Binding-site contacts:
Ligand atom CAT contacts residue PHE342 of chain 1.A at 3.8 Å (hydrophobic).
Ligand atom OAD contacts residue SER352 of chain 1.A at 3.2 Å (h-bond).
Ligand atom CAS contacts residue ASN414 of chain 1.A at 3.2 Å.
Ligand atom CAU contacts residue VAL263 of chain 1.A at 3.8 Å (hydrophobic).
Ligand atom CAU contacts residue SER356 of chain 1.A at 3.6 Å.
Ligand atom CAZ contacts residue PHE410 of chain 1.A at 3.6 Å (hydrophobic).
Ligand atom NAP contacts residue ASN433 of chain 1.A at 2.6 Å (h-bond).
Ligand atom CAM contacts residue PHE410 of chain 1.A at 3.8 Å (hydrophobic).
Ligand atom CAZ contacts residue ASN433 of chain 1.A at 3.2 Å.
Ligand atom OAE contacts residue SER352 of chain 1.A at 3.5 Å.
Ligand atom CAH contacts residue ILE430 of chain 1.A at 3.4 Å (hydrophobic).
Ligand atom CAO contacts residue TYR437 of chain 1.A at 3.7 Å (hydrophobic).
Ligand atom OAD contacts residue ALA349 of chain 1.A at 3.7 Å.
Ligand atom OAE contacts residue SER356 of chain 1.A at 2.5 Å (h-bond).
Ligand atom OAF contacts residue TYR437 of chain 1.A at 3.8 Å.
Ligand atom CAL contacts residue VAL266 of chain 1.A at 3.7 Å (hydrophobic).
Ligand atom OAD contacts residue ASN414 of chain 1.A at 2.9 Å (h-bond).
Ligand atom CAA contacts residue TRP258 of chain 1.A at 3.7 Å (hydrophobic).
Ligand atom CAB contacts residue PHE342 of chain 1.A at 3.8 Å (hydrophobic).
Ligand atom CAN contacts residue ASP262 of chain 1.A at 3.1 Å.
Ligand atom OAR contacts residue PHE410 of chain 1.A at 3.4 Å.
Ligand atom CAN contacts residue ASN433 of chain 1.A at 3.4 Å.
Ligand atom CAM contacts residue PHE342 of chain 1.A at 3.6 Å (hydrophobic).
Ligand atom CAM contacts residue TYR429 of chain 1.A at 3.3 Å (hydrophobic).
Ligand atom CAM contacts residue ASN414 of chain 1.A at 3.2 Å.
Ligand atom CAB contacts residue ASP262 of chain 1.A at 3.2 Å.
Ligand atom CAC contacts residue PHE342 of chain 1.A at 3.4 Å (hydrophobic).
Ligand atom CBA contacts residue ASP262 of chain 1.A at 3.2 Å.
Ligand atom NAP contacts residue TYR437 of chain 1.A at 3.4 Å (h-bond).
Ligand atom CAA contacts residue CYS340 of chain 1.A at 3.7 Å (hydrophobic).
Ligand atom CAC contacts residue ASN433 of chain 1.A at 3.8 Å.
Ligand atom NAP contacts residue ASP262 of chain 1.A at 2.5 Å (salt-bridge).
Ligand atom NAQ contacts residue SER352 of chain 1.A at 3.0 Å (h-bond).
Ligand atom CAB contacts residue THR259 of chain 1.A at 3.8 Å.
Ligand atom CAO contacts residue ASP262 of chain 1.A at 3.3 Å.
Ligand atom OAE contacts residue VAL263 of chain 1.A at 3.6 Å.
Ligand atom CBA contacts residue ASN433 of chain 1.A at 3.6 Å.
Ligand atom CAS contacts residue SER352 of chain 1.A at 3.6 Å.
Ligand atom OAF contacts residue ASN433 of chain 1.A at 3.0 Å (h-bond).
Ligand atom OAF contacts residue ASP262 of chain 1.A at 3.2 Å (salt-bridge).

This protein binds this small molecule.
Small molecule (SMILES): Cc1ccccc1CC(C)(C)NC[C@H](O)c1ccc(O)c2c1OCC(=O)N2

Sequence of chain 1.A:
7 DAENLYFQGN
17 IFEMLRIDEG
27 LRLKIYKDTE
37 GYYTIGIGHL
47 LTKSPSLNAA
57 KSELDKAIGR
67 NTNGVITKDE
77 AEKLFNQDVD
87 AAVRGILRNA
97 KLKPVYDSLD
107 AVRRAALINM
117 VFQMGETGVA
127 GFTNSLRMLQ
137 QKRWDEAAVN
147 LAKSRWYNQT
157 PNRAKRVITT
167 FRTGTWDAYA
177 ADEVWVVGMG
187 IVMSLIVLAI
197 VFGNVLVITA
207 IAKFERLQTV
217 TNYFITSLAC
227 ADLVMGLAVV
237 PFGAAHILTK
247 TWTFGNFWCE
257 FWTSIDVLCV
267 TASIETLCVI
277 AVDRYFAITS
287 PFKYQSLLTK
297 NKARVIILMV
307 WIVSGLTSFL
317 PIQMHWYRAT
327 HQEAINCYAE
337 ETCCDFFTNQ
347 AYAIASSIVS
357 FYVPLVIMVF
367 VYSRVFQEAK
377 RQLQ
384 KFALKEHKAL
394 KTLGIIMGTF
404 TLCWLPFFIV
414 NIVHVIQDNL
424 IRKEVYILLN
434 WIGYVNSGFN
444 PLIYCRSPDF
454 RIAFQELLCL